Sequence of chain 3.A:
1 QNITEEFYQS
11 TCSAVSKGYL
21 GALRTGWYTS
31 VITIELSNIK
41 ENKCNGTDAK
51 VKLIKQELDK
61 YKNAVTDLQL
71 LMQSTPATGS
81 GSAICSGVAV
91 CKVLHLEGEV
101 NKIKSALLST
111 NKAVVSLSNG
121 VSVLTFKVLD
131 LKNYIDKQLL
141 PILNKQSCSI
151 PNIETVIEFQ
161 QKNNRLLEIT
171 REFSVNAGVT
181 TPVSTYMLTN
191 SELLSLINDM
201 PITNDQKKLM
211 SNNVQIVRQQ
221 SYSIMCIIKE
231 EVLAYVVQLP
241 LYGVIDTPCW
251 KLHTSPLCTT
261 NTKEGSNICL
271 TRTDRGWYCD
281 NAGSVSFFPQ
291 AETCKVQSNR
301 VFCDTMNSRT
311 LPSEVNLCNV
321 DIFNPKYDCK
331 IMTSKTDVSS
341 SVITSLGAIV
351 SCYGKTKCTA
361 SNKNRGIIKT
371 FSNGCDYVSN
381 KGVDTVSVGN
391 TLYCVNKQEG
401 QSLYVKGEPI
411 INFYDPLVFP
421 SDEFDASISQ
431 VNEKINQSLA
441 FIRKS

The protein below binds the small molecule below.
Small molecule (SMILES): CC(=O)N[C@@H]1[C@@H](O)[C@H](O)[C@@H](CO)O[C@H]1O

Binding-site contacts:
Ligand atom C1 contacts residue ASN2 of chain 3.A at 1.4 Å.
Ligand atom C5 contacts residue ASN2 of chain 3.A at 3.7 Å.
Ligand atom C4 contacts residue ASN2 of chain 3.A at 4.2 Å.
Ligand atom C3 contacts residue ASN2 of chain 3.A at 3.8 Å.
Ligand atom O7 contacts residue ASN2 of chain 3.A at 4.0 Å.
Ligand atom C2 contacts residue ASN2 of chain 3.A at 2.5 Å.
Ligand atom C8 contacts residue GLN1 of chain 3.A at 4.2 Å.
Ligand atom N2 contacts residue ASN2 of chain 3.A at 2.9 Å (h-bond).
Ligand atom O5 contacts residue ASN2 of chain 3.A at 2.4 Å (h-bond).
Ligand atom C7 contacts residue ASN2 of chain 3.A at 3.7 Å.